Binding-site contacts:
Ligand atom C5 contacts residue ARG217 of chain 1.D at 3.5 Å.
Ligand atom O4 contacts residue THR208 of chain 1.D at 3.6 Å.
Ligand atom O1 contacts residue TYR89 of chain 1.D at 3.9 Å.
Ligand atom O2 contacts residue LYS137 of chain 1.D at 4.0 Å.
Ligand atom O4 contacts residue LEU91 of chain 1.D at 4.2 Å.
Ligand atom C1 contacts residue TYR89 of chain 1.D at 3.5 Å (hydrophobic).
Ligand atom C5 contacts residue TYR141 of chain 1.D at 3.8 Å (hydrophobic).
Ligand atom O1 contacts residue NI1 of chain 1.N at 2.1 Å (h-bond).
Ligand atom C2 contacts residue NI1 of chain 1.N at 2.9 Å.
Ligand atom O5 contacts residue HIS206 of chain 1.D at 3.2 Å (h-bond).
Ligand atom C3 contacts residue LEU99 of chain 1.D at 3.6 Å (hydrophobic).
Ligand atom C3 contacts residue LEU91 of chain 1.D at 4.0 Å (hydrophobic).
Ligand atom O2 contacts residue NI1 of chain 1.N at 4.0 Å.
Ligand atom O5 contacts residue HIS102 of chain 1.D at 3.7 Å.
Ligand atom O4 contacts residue LEU219 of chain 1.D at 3.8 Å.
Ligand atom O1 contacts residue HIS206 of chain 1.D at 4.2 Å.
Ligand atom C1 contacts residue LEU99 of chain 1.D at 3.8 Å (hydrophobic).
Ligand atom C5 contacts residue THR208 of chain 1.D at 3.6 Å.
Ligand atom O3 contacts residue ARG217 of chain 1.D at 2.8 Å (salt-bridge).
Ligand atom O1 contacts residue LEU99 of chain 1.D at 4.1 Å.
Ligand atom C4 contacts residue LEU139 of chain 1.D at 4.1 Å (hydrophobic).
Ligand atom O2 contacts residue TYR89 of chain 1.D at 2.7 Å (h-bond).
Ligand atom O1 contacts residue LYS137 of chain 1.D at 3.7 Å.
Ligand atom O5 contacts residue LEU99 of chain 1.D at 3.9 Å.
Ligand atom O4 contacts residue ARG217 of chain 1.D at 2.8 Å (salt-bridge).
Ligand atom C4 contacts residue THR208 of chain 1.D at 4.2 Å.
Ligand atom O5 contacts residue NI1 of chain 1.N at 2.2 Å (h-bond).
Ligand atom C1 contacts residue LYS137 of chain 1.D at 4.0 Å.
Ligand atom O1 contacts residue HIS102 of chain 1.D at 2.9 Å (h-bond).
Ligand atom C2 contacts residue LEU99 of chain 1.D at 3.5 Å (hydrophobic).
Ligand atom O3 contacts residue PHE153 of chain 1.D at 4.0 Å.
Ligand atom O3 contacts residue TYR141 of chain 1.D at 2.8 Å (h-bond).
Ligand atom C1 contacts residue HIS102 of chain 1.D at 3.9 Å.
Ligand atom C4 contacts residue TYR141 of chain 1.D at 4.2 Å (hydrophobic).
Ligand atom C2 contacts residue HIS102 of chain 1.D at 4.2 Å.
Ligand atom C1 contacts residue NI1 of chain 1.N at 2.8 Å.
Ligand atom C4 contacts residue PHE153 of chain 1.D at 4.0 Å (hydrophobic).
Ligand atom O2 contacts residue LEU91 of chain 1.D at 3.7 Å.
Ligand atom C5 contacts residue LEU219 of chain 1.D at 4.2 Å (hydrophobic).
Ligand atom O3 contacts residue THR208 of chain 1.D at 3.6 Å.

Sequence of chain 1.D:
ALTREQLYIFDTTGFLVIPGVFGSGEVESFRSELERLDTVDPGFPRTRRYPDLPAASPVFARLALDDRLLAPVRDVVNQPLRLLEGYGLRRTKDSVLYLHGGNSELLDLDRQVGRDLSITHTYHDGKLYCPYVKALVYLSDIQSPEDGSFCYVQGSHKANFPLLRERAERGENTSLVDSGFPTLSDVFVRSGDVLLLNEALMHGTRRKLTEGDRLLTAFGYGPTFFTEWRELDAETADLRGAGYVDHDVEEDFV

The protein below binds the small molecule below.
Small molecule (SMILES): O=C(O)CCC(=O)C(=O)O